This small molecule binds to this protein.
Small molecule (SMILES): O=C1c2c(O)cc(O)cc2O[C@H](c2ccc(O)c(O)c2)[C@H]1O

Sequence of chain 1.Q:
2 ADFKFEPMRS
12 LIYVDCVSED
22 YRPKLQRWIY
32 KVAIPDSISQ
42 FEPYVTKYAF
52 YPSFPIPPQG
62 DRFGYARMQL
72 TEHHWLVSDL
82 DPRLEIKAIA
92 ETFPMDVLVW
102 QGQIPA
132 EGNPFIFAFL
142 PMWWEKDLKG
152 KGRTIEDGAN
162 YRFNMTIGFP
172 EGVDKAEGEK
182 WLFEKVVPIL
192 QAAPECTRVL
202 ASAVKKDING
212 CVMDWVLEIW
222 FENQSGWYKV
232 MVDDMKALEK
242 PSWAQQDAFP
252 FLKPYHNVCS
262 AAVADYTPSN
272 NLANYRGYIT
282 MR

Binding-site contacts:
Ligand atom O27 contacts residue HIS74 of chain 1.Q at 2.9 Å (h-bond).
Ligand atom C18 contacts residue PHE42 of chain 1.Q at 3.8 Å (hydrophobic).
Ligand atom O27 contacts residue SER38 of chain 1.Q at 2.6 Å (h-bond).
Ligand atom O29 contacts residue PHE136 of chain 1.Q at 3.3 Å.
Ligand atom O13 contacts residue THR72 of chain 1.Q at 3.6 Å.
Ligand atom O23 contacts residue PHE42 of chain 1.Q at 3.4 Å.
Ligand atom C11 contacts residue HIS74 of chain 1.Q at 3.7 Å.
Ligand atom C17 contacts residue DQH1 of chain 1.HC at 3.5 Å.
Ligand atom O23 contacts residue DQH1 of chain 1.HC at 2.8 Å (h-bond).
Ligand atom C18 contacts residue DQH1 of chain 1.HC at 3.3 Å.
Ligand atom O12 contacts residue DQH1 of chain 1.HC at 3.2 Å.
Ligand atom C10 contacts residue SER38 of chain 1.Q at 3.2 Å.
Ligand atom O24 contacts residue TRP76 of chain 1.Q at 3.4 Å.
Ligand atom O24 contacts residue ASP80 of chain 1.Q at 2.2 Å (salt-bridge).
Ligand atom O30 contacts residue GLN70 of chain 1.Q at 3.8 Å.
Ligand atom O27 contacts residue PHE42 of chain 1.Q at 3.8 Å.
Ligand atom C17 contacts residue TRP76 of chain 1.Q at 3.8 Å (hydrophobic).
Ligand atom C15 contacts residue DQH1 of chain 1.HC at 3.7 Å.
Ligand atom C9 contacts residue THR72 of chain 1.Q at 3.8 Å.
Ligand atom O13 contacts residue TYR49 of chain 1.Q at 2.4 Å (h-bond).
Ligand atom O30 contacts residue THR72 of chain 1.Q at 3.5 Å (h-bond).
Ligand atom O24 contacts residue DQH1 of chain 1.HC at 3.6 Å.
Ligand atom C9 contacts residue TYR49 of chain 1.Q at 3.4 Å (hydrophobic).
Ligand atom C6 contacts residue GLN102 of chain 1.Q at 3.5 Å.
Ligand atom C17 contacts residue ASP80 of chain 1.Q at 3.3 Å.
Ligand atom C10 contacts residue TYR49 of chain 1.Q at 3.6 Å (hydrophobic).
Ligand atom C16 contacts residue PHE138 of chain 1.Q at 3.7 Å (hydrophobic).
Ligand atom O30 contacts residue PHE51 of chain 1.Q at 3.7 Å.
Ligand atom C16 contacts residue ASP80 of chain 1.Q at 3.5 Å.
Ligand atom O29 contacts residue GLN102 of chain 1.Q at 2.5 Å (h-bond).
Ligand atom C1 contacts residue TRP29 of chain 1.Q at 3.7 Å (hydrophobic).
Ligand atom C4 contacts residue DQH1 of chain 1.HC at 3.8 Å.
Ligand atom C14 contacts residue HIS74 of chain 1.Q at 3.7 Å.
Ligand atom C19 contacts residue SER38 of chain 1.Q at 3.8 Å.
Ligand atom C1 contacts residue GLN102 of chain 1.Q at 3.6 Å.
Ligand atom O23 contacts residue GLN41 of chain 1.Q at 3.6 Å.
Ligand atom C14 contacts residue DQH1 of chain 1.HC at 3.7 Å.
Ligand atom C19 contacts residue DQH1 of chain 1.HC at 3.2 Å.
Ligand atom O13 contacts residue PHE51 of chain 1.Q at 3.2 Å.
Ligand atom O27 contacts residue TYR49 of chain 1.Q at 3.0 Å (h-bond).